This protein binds this small molecule.
Small molecule (SMILES): CC(=O)N[C@@H]1[C@@H](O)[C@H](O)[C@@H](CO)O[C@H]1O

Sequence of chain 1.E:
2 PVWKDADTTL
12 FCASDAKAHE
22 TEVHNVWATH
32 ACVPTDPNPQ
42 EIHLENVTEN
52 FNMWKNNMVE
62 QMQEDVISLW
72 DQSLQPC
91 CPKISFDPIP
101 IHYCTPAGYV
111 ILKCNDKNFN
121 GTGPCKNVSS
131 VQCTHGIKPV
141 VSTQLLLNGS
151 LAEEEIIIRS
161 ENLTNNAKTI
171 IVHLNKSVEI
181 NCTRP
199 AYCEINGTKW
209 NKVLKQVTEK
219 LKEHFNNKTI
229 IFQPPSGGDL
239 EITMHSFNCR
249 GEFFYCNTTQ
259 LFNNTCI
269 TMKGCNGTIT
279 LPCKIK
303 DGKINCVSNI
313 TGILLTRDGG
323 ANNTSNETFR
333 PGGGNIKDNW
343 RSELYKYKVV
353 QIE

Binding-site contacts:
Ligand atom O5 contacts residue ASN162 of chain 1.E at 2.4 Å (h-bond).
Ligand atom O7 contacts residue ASN162 of chain 1.E at 4.4 Å.
Ligand atom C7 contacts residue ASN162 of chain 1.E at 3.8 Å.
Ligand atom C2 contacts residue ASN165 of chain 1.E at 4.3 Å.
Ligand atom C1 contacts residue ASN165 of chain 1.E at 4.5 Å.
Ligand atom O5 contacts residue ASN165 of chain 1.E at 4.2 Å.
Ligand atom O5 contacts residue THR164 of chain 1.E at 4.0 Å.
Ligand atom C1 contacts residue ASN162 of chain 1.E at 1.4 Å.
Ligand atom C4 contacts residue ASN162 of chain 1.E at 4.2 Å.
Ligand atom N2 contacts residue ASN162 of chain 1.E at 2.8 Å (h-bond).
Ligand atom C5 contacts residue ASN162 of chain 1.E at 3.7 Å.
Ligand atom C3 contacts residue ASN162 of chain 1.E at 3.7 Å.
Ligand atom O7 contacts residue ASN165 of chain 1.E at 4.5 Å.
Ligand atom C2 contacts residue ASN162 of chain 1.E at 2.4 Å.